A protein and the small-molecule ligand that binds it are described below.
Small molecule (SMILES): CC(=O)N[C@H]1[C@H](O[C@H]2[C@H](O)[C@@H](NC(C)=O)CO[C@@H]2CO)O[C@H](CO)[C@@H](O[C@@H]2O[C@H](CO)[C@@H](O)[C@H](O)[C@@H]2O)[C@@H]1O

Sequence of chain 1.A:
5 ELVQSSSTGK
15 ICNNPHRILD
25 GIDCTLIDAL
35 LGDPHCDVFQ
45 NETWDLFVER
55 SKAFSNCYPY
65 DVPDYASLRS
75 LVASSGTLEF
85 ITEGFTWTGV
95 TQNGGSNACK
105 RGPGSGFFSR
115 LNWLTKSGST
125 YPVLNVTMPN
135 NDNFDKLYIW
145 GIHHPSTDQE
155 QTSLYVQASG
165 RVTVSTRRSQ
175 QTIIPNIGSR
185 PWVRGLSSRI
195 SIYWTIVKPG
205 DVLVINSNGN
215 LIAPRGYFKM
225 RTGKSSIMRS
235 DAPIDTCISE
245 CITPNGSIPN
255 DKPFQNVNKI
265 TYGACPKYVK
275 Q

Binding-site contacts:
Ligand atom O7 contacts residue ASN260 of chain 1.A at 4.3 Å.
Ligand atom C5 contacts residue ASN262 of chain 1.A at 4.4 Å.
Ligand atom C8 contacts residue ASN260 of chain 1.A at 4.0 Å.
Ligand atom O7 contacts residue SER9 of chain 1.A at 3.9 Å.
Ligand atom C5 contacts residue ASN249 of chain 1.A at 3.6 Å.
Ligand atom C7 contacts residue ASN260 of chain 1.A at 4.4 Å.
Ligand atom C8 contacts residue VAL261 of chain 1.A at 3.7 Å (hydrophobic).
Ligand atom C1 contacts residue ASN262 of chain 1.A at 4.0 Å.
Ligand atom C1 contacts residue VAL261 of chain 1.A at 3.4 Å (hydrophobic).
Ligand atom N2 contacts residue ASN249 of chain 1.A at 3.0 Å (h-bond).
Ligand atom O6 contacts residue ASN249 of chain 1.A at 4.3 Å.
Ligand atom C7 contacts residue ASN249 of chain 1.A at 4.1 Å.
Ligand atom C2 contacts residue VAL261 of chain 1.A at 3.8 Å (hydrophobic).
Ligand atom N2 contacts residue VAL261 of chain 1.A at 3.4 Å (h-bond).
Ligand atom C7 contacts residue VAL261 of chain 1.A at 3.4 Å (hydrophobic).
Ligand atom C3 contacts residue ASN249 of chain 1.A at 3.9 Å.
Ligand atom C4 contacts residue ASN249 of chain 1.A at 4.3 Å.
Ligand atom O7 contacts residue VAL261 of chain 1.A at 3.6 Å.
Ligand atom C3 contacts residue VAL261 of chain 1.A at 4.3 Å (hydrophobic).
Ligand atom C2 contacts residue ASN249 of chain 1.A at 2.6 Å.
Ligand atom C1 contacts residue ASN249 of chain 1.A at 1.4 Å.
Ligand atom O5 contacts residue ASN249 of chain 1.A at 2.3 Å (h-bond).
Ligand atom O5 contacts residue ASN262 of chain 1.A at 4.1 Å.